Binding-site contacts:
Ligand atom C01 contacts residue SER235 of chain 1.A at 3.1 Å.
Ligand atom C37 contacts residue TRP257 of chain 1.A at 3.7 Å (hydrophobic).
Ligand atom C24 contacts residue GLY258 of chain 1.A at 3.1 Å.
Ligand atom C24 contacts residue GLY268 of chain 1.A at 3.7 Å.
Ligand atom N20 contacts residue SER256 of chain 1.A at 3.5 Å (h-bond).
Ligand atom C14 contacts residue TYR77 of chain 1.A at 3.3 Å (hydrophobic).
Ligand atom C22 contacts residue TRP257 of chain 1.A at 3.7 Å (hydrophobic).
Ligand atom N27 contacts residue GLY258 of chain 1.A at 3.3 Å.
Ligand atom C41 contacts residue ILE209 of chain 1.A at 3.6 Å (hydrophobic).
Ligand atom C17 contacts residue LEU126 of chain 1.A at 3.7 Å (hydrophobic).
Ligand atom C02 contacts residue SER235 of chain 1.A at 3.7 Å.
Ligand atom C38 contacts residue ILE209 of chain 1.A at 3.5 Å (hydrophobic).
Ligand atom C12 contacts residue TRP257 of chain 1.A at 3.7 Å (hydrophobic).
Ligand atom O34 contacts residue TRP257 of chain 1.A at 3.4 Å.
Ligand atom N25 contacts residue ASP229 of chain 1.A at 3.0 Å (salt-bridge).
Ligand atom C39 contacts residue GLU124 of chain 1.A at 3.5 Å.
Ligand atom O34 contacts residue ILE209 of chain 1.A at 3.6 Å.
Ligand atom C12 contacts residue GLY258 of chain 1.A at 3.7 Å.
Ligand atom O19 contacts residue TRP80 of chain 1.A at 3.7 Å.
Ligand atom N27 contacts residue ASP229 of chain 1.A at 2.8 Å (salt-bridge).
Ligand atom C16 contacts residue LEU126 of chain 1.A at 3.2 Å (hydrophobic).
Ligand atom N23 contacts residue GLY258 of chain 1.A at 2.8 Å.
Ligand atom O13 contacts residue TRP257 of chain 1.A at 3.2 Å.
Ligand atom C24 contacts residue ASP229 of chain 1.A at 3.5 Å.
Ligand atom O34 contacts residue GLU259 of chain 1.A at 3.3 Å.
Ligand atom C24 contacts residue GLY260 of chain 1.A at 3.4 Å.
Ligand atom C26 contacts residue ALA230 of chain 1.A at 3.7 Å (hydrophobic).
Ligand atom O35 contacts residue ILE209 of chain 1.A at 2.9 Å.
Ligand atom N27 contacts residue GLY260 of chain 1.A at 3.1 Å (h-bond).
Ligand atom O13 contacts residue GLY258 of chain 1.A at 2.7 Å (h-bond).
Ligand atom S33 contacts residue ILE209 of chain 1.A at 3.2 Å.
Ligand atom N23 contacts residue GLY260 of chain 1.A at 3.0 Å (h-bond).
Ligand atom N25 contacts residue GLY268 of chain 1.A at 3.4 Å.
Ligand atom N27 contacts residue TYR267 of chain 1.A at 3.6 Å (h-bond).
Ligand atom C05 contacts residue GLY258 of chain 1.A at 3.5 Å.
Ligand atom C15 contacts residue LEU126 of chain 1.A at 3.6 Å (hydrophobic).
Ligand atom C22 contacts residue GLY258 of chain 1.A at 3.4 Å.
Ligand atom C36 contacts residue ILE209 of chain 1.A at 2.8 Å (hydrophobic).
Ligand atom C16 contacts residue HIS73 of chain 1.A at 3.6 Å.
Ligand atom C37 contacts residue ILE209 of chain 1.A at 2.7 Å (hydrophobic).

A protein and the small-molecule ligand that binds it are described below.
Small molecule (SMILES): Nc1ncc(C2CCC(NC(=O)[C@@H]3C=CCn4c(=O)n(CCS(=O)(=O)c5ccccc5)c(=O)n43)CC2)[nH]1

Sequence of chain 1.A:
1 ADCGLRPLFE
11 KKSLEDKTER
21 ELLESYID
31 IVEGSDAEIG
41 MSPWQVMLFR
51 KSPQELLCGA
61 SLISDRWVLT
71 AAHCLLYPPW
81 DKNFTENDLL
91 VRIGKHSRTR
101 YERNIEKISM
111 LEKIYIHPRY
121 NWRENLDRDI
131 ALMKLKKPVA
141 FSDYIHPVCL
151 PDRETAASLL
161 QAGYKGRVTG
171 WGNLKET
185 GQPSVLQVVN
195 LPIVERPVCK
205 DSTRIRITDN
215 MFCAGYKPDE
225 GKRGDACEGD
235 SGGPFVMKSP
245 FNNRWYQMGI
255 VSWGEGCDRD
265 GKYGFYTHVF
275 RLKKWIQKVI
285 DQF